This small molecule binds to this protein.
Small molecule (SMILES): N[C@@H](CC(=O)c1ccccc1NC=O)C(=O)O

Sequence of chain 1.A:
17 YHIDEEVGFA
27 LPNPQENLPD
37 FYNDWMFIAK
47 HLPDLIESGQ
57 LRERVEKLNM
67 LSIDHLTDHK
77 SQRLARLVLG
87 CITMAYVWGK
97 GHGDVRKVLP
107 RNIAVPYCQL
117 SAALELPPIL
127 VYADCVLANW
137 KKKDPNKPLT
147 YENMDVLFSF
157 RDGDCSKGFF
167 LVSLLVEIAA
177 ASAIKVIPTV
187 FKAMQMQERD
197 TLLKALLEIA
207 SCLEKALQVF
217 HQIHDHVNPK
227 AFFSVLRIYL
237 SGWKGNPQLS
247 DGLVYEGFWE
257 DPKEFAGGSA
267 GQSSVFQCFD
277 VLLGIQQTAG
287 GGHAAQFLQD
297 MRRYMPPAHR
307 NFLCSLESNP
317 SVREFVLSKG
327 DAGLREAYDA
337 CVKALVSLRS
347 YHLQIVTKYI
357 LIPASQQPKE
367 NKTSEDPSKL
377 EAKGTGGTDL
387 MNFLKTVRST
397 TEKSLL

Binding-site contacts:
Ligand atom CAF contacts residue SER343 of chain 1.A at 4.3 Å.
Ligand atom NAL contacts residue HIS217 of chain 1.A at 4.4 Å.
Ligand atom CAJ contacts residue HIS217 of chain 1.A at 3.5 Å.
Ligand atom CG contacts residue TYR347 of chain 1.A at 4.2 Å (hydrophobic).
Ligand atom N contacts residue GLN350 of chain 1.A at 3.4 Å (h-bond).
Ligand atom CD2 contacts residue HIS217 of chain 1.A at 3.3 Å.
Ligand atom CB contacts residue HIS217 of chain 1.A at 4.2 Å.
Ligand atom CA contacts residue TYR347 of chain 1.A at 3.9 Å (hydrophobic).
Ligand atom CAO contacts residue HIS217 of chain 1.A at 3.9 Å.
Ligand atom CG contacts residue HIS217 of chain 1.A at 3.2 Å.
Ligand atom OAB contacts residue LEU213 of chain 1.A at 4.2 Å.
Ligand atom CAI contacts residue HIS217 of chain 1.A at 4.5 Å.
Ligand atom C contacts residue GLN350 of chain 1.A at 4.2 Å.
Ligand atom CAF contacts residue LEU213 of chain 1.A at 4.0 Å (hydrophobic).
Ligand atom OD1 contacts residue TYR347 of chain 1.A at 4.2 Å.
Ligand atom CAO contacts residue LEU213 of chain 1.A at 4.3 Å (hydrophobic).
Ligand atom N contacts residue HIS217 of chain 1.A at 4.0 Å.
Ligand atom NAL contacts residue LEU213 of chain 1.A at 3.8 Å.
Ligand atom CAH contacts residue HIS217 of chain 1.A at 4.3 Å.
Ligand atom NAL contacts residue TYR347 of chain 1.A at 4.5 Å.
Ligand atom CB contacts residue TYR347 of chain 1.A at 4.0 Å (hydrophobic).
Ligand atom N contacts residue TYR347 of chain 1.A at 3.2 Å.
Ligand atom OD1 contacts residue HIS217 of chain 1.A at 3.0 Å (h-bond).
Ligand atom O contacts residue GLN350 of chain 1.A at 4.2 Å.
Ligand atom OAB contacts residue SER343 of chain 1.A at 3.6 Å.
Ligand atom CB contacts residue GLN350 of chain 1.A at 4.3 Å.
Ligand atom CA contacts residue GLN350 of chain 1.A at 3.3 Å.
Ligand atom CAI contacts residue LEU213 of chain 1.A at 4.0 Å (hydrophobic).